Sequence of chain 2.D:
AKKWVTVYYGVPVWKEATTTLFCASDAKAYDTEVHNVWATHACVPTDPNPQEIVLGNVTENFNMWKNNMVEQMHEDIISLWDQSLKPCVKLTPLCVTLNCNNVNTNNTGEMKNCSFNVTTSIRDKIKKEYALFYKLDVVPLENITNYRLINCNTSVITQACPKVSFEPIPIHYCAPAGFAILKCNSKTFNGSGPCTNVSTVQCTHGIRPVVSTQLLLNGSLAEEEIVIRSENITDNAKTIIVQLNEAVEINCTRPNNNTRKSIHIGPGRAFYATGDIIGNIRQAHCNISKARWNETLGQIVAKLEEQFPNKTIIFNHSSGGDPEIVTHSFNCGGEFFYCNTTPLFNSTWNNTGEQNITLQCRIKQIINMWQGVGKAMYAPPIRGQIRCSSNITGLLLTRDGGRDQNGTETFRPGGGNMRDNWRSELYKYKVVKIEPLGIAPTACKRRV

The small molecule below binds the protein below.
Small molecule (SMILES): CC(=O)N[C@H]1[C@H](O[C@H]2[C@H](O)[C@@H](NC(C)=O)CO[C@@H]2CO)O[C@H](CO)[C@@H](O[C@@H]2O[C@H](CO)[C@@H](O)[C@H](O)[C@@H]2O)[C@@H]1O

Binding-site contacts:
Ligand atom C2 contacts residue ASN250 of chain 2.D at 2.3 Å.
Ligand atom O7 contacts residue ASN250 of chain 2.D at 3.5 Å (h-bond).
Ligand atom C3 contacts residue ASN250 of chain 2.D at 3.7 Å.
Ligand atom N2 contacts residue GLY251 of chain 2.D at 4.0 Å.
Ligand atom N2 contacts residue SER252 of chain 2.D at 3.5 Å (h-bond).
Ligand atom O5 contacts residue ASN250 of chain 2.D at 2.2 Å (h-bond).
Ligand atom C7 contacts residue GLY251 of chain 2.D at 3.8 Å.
Ligand atom C5 contacts residue ASN250 of chain 2.D at 3.5 Å.
Ligand atom C8 contacts residue SER252 of chain 2.D at 4.3 Å.
Ligand atom C8 contacts residue NAG1 of chain 2.O at 3.9 Å.
Ligand atom C7 contacts residue ASN250 of chain 2.D at 3.6 Å.
Ligand atom N2 contacts residue ASN250 of chain 2.D at 2.9 Å (h-bond).
Ligand atom O7 contacts residue GLY251 of chain 2.D at 3.8 Å.
Ligand atom C1 contacts residue ASN250 of chain 2.D at 1.4 Å.
Ligand atom O7 contacts residue NAG1 of chain 2.O at 4.1 Å.
Ligand atom C8 contacts residue GLY251 of chain 2.D at 4.2 Å.
Ligand atom C7 contacts residue SER252 of chain 2.D at 4.1 Å.
Ligand atom C4 contacts residue ASN250 of chain 2.D at 4.0 Å.